Binding-site contacts:
Ligand atom N2 contacts residue ILE65 of chain 59.G at 4.4 Å.
Ligand atom C3 contacts residue ASN66 of chain 59.G at 3.6 Å.
Ligand atom N2 contacts residue PRO64 of chain 59.G at 4.3 Å.
Ligand atom C7 contacts residue ASN66 of chain 59.G at 4.0 Å.
Ligand atom C7 contacts residue PRO64 of chain 59.G at 3.8 Å (hydrophobic).
Ligand atom C1 contacts residue ASN66 of chain 59.G at 1.4 Å.
Ligand atom O7 contacts residue PRO64 of chain 59.G at 3.9 Å.
Ligand atom N2 contacts residue ASN66 of chain 59.G at 2.8 Å (h-bond).
Ligand atom C5 contacts residue ASN66 of chain 59.G at 3.5 Å.
Ligand atom C2 contacts residue ASN66 of chain 59.G at 2.2 Å.
Ligand atom C4 contacts residue ASN66 of chain 59.G at 4.0 Å.
Ligand atom C8 contacts residue GLN87 of chain 59.G at 4.5 Å.
Ligand atom O7 contacts residue ASN66 of chain 59.G at 4.3 Å.
Ligand atom O5 contacts residue ASN66 of chain 59.G at 2.2 Å (h-bond).
Ligand atom C8 contacts residue PRO64 of chain 59.G at 3.4 Å (hydrophobic).

A protein and the small-molecule ligand that binds it are described below.
Small molecule (SMILES): CC(=O)N[C@H]1[C@H](O[C@H]2[C@H](O)[C@@H](NC(C)=O)CO[C@@H]2CO[C@@H]2O[C@@H](C)[C@@H](O)[C@@H](O)[C@@H]2O)O[C@H](CO)[C@@H](O[C@@H]2O[C@H](CO)[C@@H](O)[C@H](O)[C@@H]2O)[C@@H]1O

Sequence of chain 59.G:
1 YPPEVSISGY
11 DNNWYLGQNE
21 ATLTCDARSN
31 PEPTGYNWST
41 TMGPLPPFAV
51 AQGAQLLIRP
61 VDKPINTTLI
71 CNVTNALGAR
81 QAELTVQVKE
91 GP